Sequence of chain 25.B:
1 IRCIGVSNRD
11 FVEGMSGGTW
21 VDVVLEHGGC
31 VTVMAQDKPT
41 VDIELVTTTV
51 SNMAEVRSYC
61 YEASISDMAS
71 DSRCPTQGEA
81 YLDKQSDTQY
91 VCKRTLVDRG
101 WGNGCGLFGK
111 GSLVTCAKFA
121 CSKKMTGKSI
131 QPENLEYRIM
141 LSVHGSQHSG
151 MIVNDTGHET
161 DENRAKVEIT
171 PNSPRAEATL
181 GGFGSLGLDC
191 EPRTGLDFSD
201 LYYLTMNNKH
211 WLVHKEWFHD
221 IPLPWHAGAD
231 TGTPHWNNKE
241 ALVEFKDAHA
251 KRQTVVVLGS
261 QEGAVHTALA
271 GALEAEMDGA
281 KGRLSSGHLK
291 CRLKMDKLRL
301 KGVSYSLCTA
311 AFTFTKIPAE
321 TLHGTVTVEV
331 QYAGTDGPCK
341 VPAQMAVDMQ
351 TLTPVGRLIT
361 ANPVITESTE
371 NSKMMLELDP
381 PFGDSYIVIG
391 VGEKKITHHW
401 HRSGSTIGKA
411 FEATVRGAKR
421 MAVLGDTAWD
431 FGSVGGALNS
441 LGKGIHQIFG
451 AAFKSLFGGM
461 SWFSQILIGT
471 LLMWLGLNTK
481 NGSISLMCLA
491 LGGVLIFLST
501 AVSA

Binding-site contacts:
Ligand atom C4 contacts residue MET151 of chain 25.B at 3.5 Å (hydrophobic).
Ligand atom C2 contacts residue MET151 of chain 25.B at 4.0 Å (hydrophobic).
Ligand atom O5 contacts residue ASN154 of chain 25.B at 2.4 Å (h-bond).
Ligand atom C4 contacts residue ASN154 of chain 25.B at 4.2 Å.
Ligand atom O7 contacts residue ASN154 of chain 25.B at 4.3 Å.
Ligand atom C8 contacts residue ASN154 of chain 25.B at 3.0 Å.
Ligand atom C5 contacts residue ASN154 of chain 25.B at 3.7 Å.
Ligand atom C1 contacts residue ASN154 of chain 25.B at 1.4 Å.
Ligand atom C5 contacts residue MET151 of chain 25.B at 4.1 Å (hydrophobic).
Ligand atom C1 contacts residue MET151 of chain 25.B at 4.2 Å (hydrophobic).
Ligand atom C3 contacts residue ASN154 of chain 25.B at 3.9 Å.
Ligand atom O3 contacts residue MET151 of chain 25.B at 4.2 Å.
Ligand atom N2 contacts residue ASN154 of chain 25.B at 2.9 Å.
Ligand atom C7 contacts residue ASN154 of chain 25.B at 3.4 Å.
Ligand atom O4 contacts residue MET151 of chain 25.B at 4.4 Å.
Ligand atom C3 contacts residue MET151 of chain 25.B at 4.1 Å (hydrophobic).
Ligand atom O5 contacts residue MET151 of chain 25.B at 3.7 Å.
Ligand atom C2 contacts residue ASN154 of chain 25.B at 2.5 Å.

This protein binds this small molecule.
Small molecule (SMILES): CC(=O)N[C@@H]1[C@@H](O)[C@H](O)[C@@H](CO)O[C@H]1O